This protein binds this small molecule.
Small molecule (SMILES): CC(=O)N[C@H]1[C@H](O[C@H]2[C@H](O)[C@@H](NC(C)=O)CO[C@@H]2CO)O[C@H](CO)[C@@H](O)[C@@H]1O

Sequence of chain 2.B:
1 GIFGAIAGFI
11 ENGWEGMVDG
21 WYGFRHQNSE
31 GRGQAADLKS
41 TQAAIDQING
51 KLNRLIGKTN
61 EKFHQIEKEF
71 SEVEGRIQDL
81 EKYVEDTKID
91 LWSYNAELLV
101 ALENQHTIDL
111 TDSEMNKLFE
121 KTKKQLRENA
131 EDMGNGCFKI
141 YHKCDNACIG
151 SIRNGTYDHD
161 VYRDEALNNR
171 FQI

Sequence of chain 2.A:
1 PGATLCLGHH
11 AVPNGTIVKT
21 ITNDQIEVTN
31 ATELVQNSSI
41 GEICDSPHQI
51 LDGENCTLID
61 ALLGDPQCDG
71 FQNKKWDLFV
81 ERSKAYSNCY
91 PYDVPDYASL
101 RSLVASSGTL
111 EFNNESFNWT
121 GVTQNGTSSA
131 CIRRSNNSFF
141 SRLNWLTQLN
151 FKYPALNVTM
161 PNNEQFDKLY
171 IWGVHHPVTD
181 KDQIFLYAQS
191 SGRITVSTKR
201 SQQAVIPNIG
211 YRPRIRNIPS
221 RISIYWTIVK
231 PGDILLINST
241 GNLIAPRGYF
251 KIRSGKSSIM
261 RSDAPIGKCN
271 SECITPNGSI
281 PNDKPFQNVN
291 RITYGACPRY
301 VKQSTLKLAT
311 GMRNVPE

Binding-site contacts:
Ligand atom C6 contacts residue ASN290 of chain 2.A at 4.0 Å.
Ligand atom C2 contacts residue ASN277 of chain 2.A at 2.5 Å.
Ligand atom C8 contacts residue ASN37 of chain 2.A at 3.5 Å.
Ligand atom C4 contacts residue ASN277 of chain 2.A at 4.2 Å.
Ligand atom O5 contacts residue ASN290 of chain 2.A at 3.8 Å.
Ligand atom O7 contacts residue ASN277 of chain 2.A at 3.0 Å (h-bond).
Ligand atom C8 contacts residue SER38 of chain 2.A at 4.4 Å.
Ligand atom C2 contacts residue VAL289 of chain 2.A at 3.9 Å (hydrophobic).
Ligand atom C5 contacts residue ASN277 of chain 2.A at 3.6 Å.
Ligand atom C3 contacts residue ASN277 of chain 2.A at 3.8 Å.
Ligand atom C5 contacts residue ASN290 of chain 2.A at 3.8 Å.
Ligand atom C3 contacts residue VAL289 of chain 2.A at 4.1 Å (hydrophobic).
Ligand atom C8 contacts residue ASN277 of chain 2.A at 4.5 Å.
Ligand atom N2 contacts residue VAL289 of chain 2.A at 3.7 Å.
Ligand atom N2 contacts residue ASN277 of chain 2.A at 3.0 Å (h-bond).
Ligand atom C8 contacts residue VAL289 of chain 2.A at 4.2 Å (hydrophobic).
Ligand atom O5 contacts residue VAL289 of chain 2.A at 4.4 Å.
Ligand atom C6 contacts residue GLU69 of chain 2.B at 4.2 Å.
Ligand atom O5 contacts residue ASN277 of chain 2.A at 2.4 Å (h-bond).
Ligand atom C7 contacts residue ASN277 of chain 2.A at 3.2 Å.
Ligand atom C1 contacts residue ASN290 of chain 2.A at 4.1 Å.
Ligand atom C1 contacts residue VAL289 of chain 2.A at 3.5 Å (hydrophobic).
Ligand atom C5 contacts residue VAL289 of chain 2.A at 4.3 Å (hydrophobic).
Ligand atom C1 contacts residue ASN277 of chain 2.A at 1.4 Å.
Ligand atom C7 contacts residue VAL289 of chain 2.A at 4.3 Å (hydrophobic).